This protein binds this small molecule.
Small molecule (SMILES): CC(=O)N[C@@H]1[C@@H](O)[C@H](O)[C@@H](CO)O[C@H]1O

Sequence of chain 1.A:
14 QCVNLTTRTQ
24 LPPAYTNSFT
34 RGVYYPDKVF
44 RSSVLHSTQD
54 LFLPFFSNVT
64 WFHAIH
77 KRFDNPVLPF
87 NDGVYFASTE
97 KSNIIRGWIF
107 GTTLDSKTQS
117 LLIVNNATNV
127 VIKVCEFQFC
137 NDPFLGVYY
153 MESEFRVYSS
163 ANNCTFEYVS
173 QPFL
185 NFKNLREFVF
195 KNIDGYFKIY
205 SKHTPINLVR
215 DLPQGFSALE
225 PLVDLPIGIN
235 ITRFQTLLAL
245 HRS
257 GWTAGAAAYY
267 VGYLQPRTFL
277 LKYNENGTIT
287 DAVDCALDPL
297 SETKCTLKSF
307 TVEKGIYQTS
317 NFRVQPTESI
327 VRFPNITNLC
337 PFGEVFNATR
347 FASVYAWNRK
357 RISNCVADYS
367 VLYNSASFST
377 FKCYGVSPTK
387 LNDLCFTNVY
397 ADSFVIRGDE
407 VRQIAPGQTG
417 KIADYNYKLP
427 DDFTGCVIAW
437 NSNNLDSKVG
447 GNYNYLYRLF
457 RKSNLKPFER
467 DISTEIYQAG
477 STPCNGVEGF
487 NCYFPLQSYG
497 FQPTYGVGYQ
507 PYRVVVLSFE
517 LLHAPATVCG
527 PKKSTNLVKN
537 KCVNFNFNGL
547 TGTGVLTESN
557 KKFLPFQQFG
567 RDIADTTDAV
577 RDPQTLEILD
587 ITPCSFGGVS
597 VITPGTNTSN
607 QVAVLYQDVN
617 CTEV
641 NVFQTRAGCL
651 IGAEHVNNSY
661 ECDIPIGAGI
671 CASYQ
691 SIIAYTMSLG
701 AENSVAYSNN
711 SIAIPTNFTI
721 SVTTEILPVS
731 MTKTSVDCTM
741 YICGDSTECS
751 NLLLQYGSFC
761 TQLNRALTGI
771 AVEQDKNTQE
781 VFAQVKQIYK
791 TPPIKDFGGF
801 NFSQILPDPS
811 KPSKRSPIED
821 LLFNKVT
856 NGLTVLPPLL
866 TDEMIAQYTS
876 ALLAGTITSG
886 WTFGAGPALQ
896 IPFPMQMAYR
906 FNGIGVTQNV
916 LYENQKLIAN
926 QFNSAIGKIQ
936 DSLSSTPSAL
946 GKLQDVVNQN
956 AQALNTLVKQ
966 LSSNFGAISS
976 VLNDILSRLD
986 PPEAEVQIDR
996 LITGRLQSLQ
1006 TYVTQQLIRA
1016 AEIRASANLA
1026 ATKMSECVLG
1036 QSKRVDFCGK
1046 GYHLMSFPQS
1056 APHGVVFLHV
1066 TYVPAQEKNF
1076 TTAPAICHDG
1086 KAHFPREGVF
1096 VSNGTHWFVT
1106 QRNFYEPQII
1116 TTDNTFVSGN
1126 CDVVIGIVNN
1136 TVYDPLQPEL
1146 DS

Binding-site contacts:
Ligand atom O5 contacts residue GLN580 of chain 1.A at 4.4 Å.
Ligand atom C4 contacts residue ASN331 of chain 1.A at 4.2 Å.
Ligand atom C2 contacts residue ASN331 of chain 1.A at 2.4 Å.
Ligand atom O7 contacts residue ASN331 of chain 1.A at 3.6 Å (h-bond).
Ligand atom C7 contacts residue ASN331 of chain 1.A at 3.5 Å.
Ligand atom N2 contacts residue PRO579 of chain 1.A at 4.5 Å.
Ligand atom O5 contacts residue ASN331 of chain 1.A at 2.3 Å (h-bond).
Ligand atom C3 contacts residue ASN331 of chain 1.A at 3.8 Å.
Ligand atom C7 contacts residue GLN580 of chain 1.A at 4.2 Å.
Ligand atom C1 contacts residue ASN331 of chain 1.A at 1.4 Å.
Ligand atom C4 contacts residue GLN580 of chain 1.A at 4.4 Å.
Ligand atom O3 contacts residue GLN580 of chain 1.A at 4.2 Å.
Ligand atom C8 contacts residue GLN580 of chain 1.A at 4.5 Å.
Ligand atom C1 contacts residue GLN580 of chain 1.A at 3.4 Å.
Ligand atom C3 contacts residue GLN580 of chain 1.A at 3.3 Å.
Ligand atom N2 contacts residue GLN580 of chain 1.A at 3.0 Å (h-bond).
Ligand atom N2 contacts residue ASN331 of chain 1.A at 2.9 Å (h-bond).
Ligand atom C2 contacts residue GLN580 of chain 1.A at 3.4 Å.
Ligand atom C8 contacts residue PRO579 of chain 1.A at 4.2 Å (hydrophobic).
Ligand atom C5 contacts residue ASN331 of chain 1.A at 3.7 Å.
Ligand atom C5 contacts residue GLN580 of chain 1.A at 4.4 Å.